This protein binds this small molecule.
Small molecule (SMILES): O=c1[nH]cnc2c(-n3cc(CCN4CCC(c5ccc(-c6cccnc6)cc5)CC4)cn3)nccc12

Sequence of chain 1.C:
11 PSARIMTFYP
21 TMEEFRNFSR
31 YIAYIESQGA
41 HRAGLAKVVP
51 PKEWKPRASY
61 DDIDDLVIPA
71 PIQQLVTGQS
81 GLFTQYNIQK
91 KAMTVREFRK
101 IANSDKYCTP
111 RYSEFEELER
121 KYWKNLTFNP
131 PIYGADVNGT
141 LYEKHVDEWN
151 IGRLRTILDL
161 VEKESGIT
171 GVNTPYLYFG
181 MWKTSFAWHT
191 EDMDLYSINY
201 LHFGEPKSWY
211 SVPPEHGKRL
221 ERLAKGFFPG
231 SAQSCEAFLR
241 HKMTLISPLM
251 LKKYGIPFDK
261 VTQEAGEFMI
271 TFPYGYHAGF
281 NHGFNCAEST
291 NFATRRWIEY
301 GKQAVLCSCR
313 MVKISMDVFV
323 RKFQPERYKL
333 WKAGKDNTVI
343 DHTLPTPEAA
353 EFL

Binding-site contacts:
Ligand atom C contacts residue PHE186 of chain 1.C at 3.3 Å (hydrophobic).
Ligand atom C1 contacts residue TYR133 of chain 1.C at 3.8 Å (hydrophobic).
Ligand atom O contacts residue LYS207 of chain 1.C at 2.9 Å (salt-bridge).
Ligand atom C2 contacts residue PHE186 of chain 1.C at 3.9 Å (hydrophobic).
Ligand atom N6 contacts residue GLU191 of chain 1.C at 3.3 Å (salt-bridge).
Ligand atom N6 contacts residue HIS189 of chain 1.C at 2.9 Å (h-bond).
Ligand atom N contacts residue TYR178 of chain 1.C at 3.6 Å.
Ligand atom C27 contacts residue ZN1 of chain 1.Q at 3.5 Å.
Ligand atom C6 contacts residue HIS189 of chain 1.C at 3.6 Å.
Ligand atom C4 contacts residue PHE186 of chain 1.C at 3.5 Å (hydrophobic).
Ligand atom N3 contacts residue ZN1 of chain 1.Q at 3.0 Å.
Ligand atom N3 contacts residue HIS189 of chain 1.C at 3.3 Å (h-bond).
Ligand atom N2 contacts residue HIS189 of chain 1.C at 3.3 Å (h-bond).
Ligand atom C10 contacts residue TYR178 of chain 1.C at 3.9 Å (hydrophobic).
Ligand atom N1 contacts residue TYR178 of chain 1.C at 3.6 Å.
Ligand atom C5 contacts residue HIS277 of chain 1.C at 3.7 Å.
Ligand atom C5 contacts residue ZN1 of chain 1.Q at 3.1 Å.
Ligand atom C8 contacts residue LYS242 of chain 1.C at 3.7 Å.
Ligand atom C17 contacts residue VAL314 of chain 1.C at 4.0 Å (hydrophobic).
Ligand atom N2 contacts residue HIS277 of chain 1.C at 3.5 Å (h-bond).
Ligand atom N contacts residue TYR133 of chain 1.C at 2.8 Å (h-bond).
Ligand atom C1 contacts residue TYR178 of chain 1.C at 3.2 Å (hydrophobic).
Ligand atom C contacts residue TYR133 of chain 1.C at 3.4 Å (hydrophobic).
Ligand atom C27 contacts residue GLU191 of chain 1.C at 3.6 Å.
Ligand atom C5 contacts residue TRP209 of chain 1.C at 3.5 Å (hydrophobic).
Ligand atom C4 contacts residue TRP209 of chain 1.C at 3.6 Å (hydrophobic).
Ligand atom N2 contacts residue ZN1 of chain 1.Q at 2.1 Å.
Ligand atom C11 contacts residue ASP136 of chain 1.C at 3.6 Å.
Ligand atom O contacts residue TYR133 of chain 1.C at 3.2 Å (h-bond).
Ligand atom C3 contacts residue PHE186 of chain 1.C at 3.5 Å (hydrophobic).
Ligand atom C6 contacts residue ZN1 of chain 1.Q at 3.0 Å.
Ligand atom C7 contacts residue TYR178 of chain 1.C at 3.9 Å (hydrophobic).
Ligand atom N6 contacts residue ZN1 of chain 1.Q at 2.3 Å.
Ligand atom C5 contacts residue PHE186 of chain 1.C at 3.7 Å (hydrophobic).
Ligand atom C27 contacts residue LYS242 of chain 1.C at 3.8 Å.
Ligand atom N contacts residue PHE186 of chain 1.C at 3.9 Å.
Ligand atom C9 contacts residue LYS242 of chain 1.C at 3.7 Å.
Ligand atom C4 contacts residue ASN199 of chain 1.C at 4.0 Å.
Ligand atom C27 contacts residue HIS189 of chain 1.C at 3.6 Å.
Ligand atom O contacts residue PHE186 of chain 1.C at 3.2 Å.